Binding-site contacts:
Ligand atom N9 contacts residue ARG177 of chain 4.A at 4.0 Å.
Ligand atom O2 contacts residue GLN229 of chain 4.A at 3.8 Å.
Ligand atom N7 contacts residue ALA57 of chain 3.A at 3.5 Å.
Ligand atom N8 contacts residue THR58 of chain 3.A at 3.2 Å (h-bond).
Ligand atom O6 contacts residue ILE55 of chain 3.A at 3.5 Å.
Ligand atom C6 contacts residue PHE160 of chain 4.A at 3.5 Å (hydrophobic).
Ligand atom N9 contacts residue LEU171 of chain 4.A at 4.0 Å.
Ligand atom N9 contacts residue THR58 of chain 3.A at 3.9 Å.
Ligand atom N8 contacts residue ALA57 of chain 3.A at 3.7 Å.
Ligand atom N8 contacts residue LEU171 of chain 4.A at 3.8 Å.
Ligand atom N3 contacts residue ARG177 of chain 4.A at 3.0 Å (salt-bridge).
Ligand atom C2 contacts residue PHE160 of chain 4.A at 3.7 Å (hydrophobic).
Ligand atom C4 contacts residue PHE160 of chain 4.A at 3.4 Å (hydrophobic).
Ligand atom O6 contacts residue PHE160 of chain 4.A at 4.1 Å.
Ligand atom C4 contacts residue ARG177 of chain 4.A at 3.8 Å.
Ligand atom O2 contacts residue PHE160 of chain 4.A at 3.9 Å.
Ligand atom N7 contacts residue PHE160 of chain 4.A at 3.6 Å.
Ligand atom N3 contacts residue PHE160 of chain 4.A at 3.8 Å.
Ligand atom C6 contacts residue GLN229 of chain 4.A at 3.7 Å.
Ligand atom N7 contacts residue THR58 of chain 3.A at 2.8 Å (h-bond).
Ligand atom O2 contacts residue ASN255 of chain 4.A at 4.1 Å.
Ligand atom C4 contacts residue ASN255 of chain 4.A at 3.9 Å.
Ligand atom O2 contacts residue SER227 of chain 4.A at 3.6 Å.
Ligand atom C2 contacts residue GLN229 of chain 4.A at 3.8 Å.
Ligand atom C2 contacts residue ASN255 of chain 4.A at 3.9 Å.
Ligand atom O6 contacts residue THR58 of chain 3.A at 3.9 Å.
Ligand atom O6 contacts residue GLN229 of chain 4.A at 2.9 Å (h-bond).
Ligand atom N1 contacts residue PHE160 of chain 4.A at 3.6 Å.
Ligand atom N1 contacts residue GLN229 of chain 4.A at 3.0 Å (h-bond).
Ligand atom O2 contacts residue ARG177 of chain 4.A at 2.8 Å (salt-bridge).
Ligand atom C5 contacts residue THR58 of chain 3.A at 4.0 Å.
Ligand atom O6 contacts residue TYR9 of chain 3.A at 3.8 Å.
Ligand atom N3 contacts residue ASN255 of chain 4.A at 3.4 Å (h-bond).
Ligand atom C2 contacts residue ARG177 of chain 4.A at 3.6 Å.
Ligand atom C2 contacts residue VAL228 of chain 4.A at 4.0 Å (hydrophobic).
Ligand atom O2 contacts residue VAL228 of chain 4.A at 2.9 Å (h-bond).
Ligand atom N9 contacts residue PHE160 of chain 4.A at 3.5 Å.
Ligand atom N8 contacts residue PHE160 of chain 4.A at 3.6 Å.
Ligand atom N8 contacts residue ASP59 of chain 3.A at 3.9 Å.
Ligand atom C5 contacts residue PHE160 of chain 4.A at 3.4 Å (hydrophobic).

Sequence of chain 3.A:
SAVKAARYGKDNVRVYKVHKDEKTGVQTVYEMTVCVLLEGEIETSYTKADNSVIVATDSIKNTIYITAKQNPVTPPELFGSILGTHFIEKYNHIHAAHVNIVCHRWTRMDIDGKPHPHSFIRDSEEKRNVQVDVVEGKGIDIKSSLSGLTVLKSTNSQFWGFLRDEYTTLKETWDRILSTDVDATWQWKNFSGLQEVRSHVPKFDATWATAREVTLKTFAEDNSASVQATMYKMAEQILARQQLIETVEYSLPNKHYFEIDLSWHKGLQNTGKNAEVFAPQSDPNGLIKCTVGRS

The small molecule below binds the protein below.
Small molecule (SMILES): O=c1[nH]c(=O)c2nn[nH]c2[nH]1

Sequence of chain 4.A:
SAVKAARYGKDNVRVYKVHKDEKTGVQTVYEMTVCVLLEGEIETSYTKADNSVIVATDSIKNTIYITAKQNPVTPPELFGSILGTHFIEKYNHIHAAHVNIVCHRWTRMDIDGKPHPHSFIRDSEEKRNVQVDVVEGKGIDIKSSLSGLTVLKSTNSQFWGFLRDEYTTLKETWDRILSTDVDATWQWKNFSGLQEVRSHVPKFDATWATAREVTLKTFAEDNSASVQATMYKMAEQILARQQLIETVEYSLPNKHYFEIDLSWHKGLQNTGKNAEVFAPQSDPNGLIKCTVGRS